A small-molecule ligand and the protein it binds are described below.
Small molecule (SMILES): Nc1ccn([C@H]2C[C@H](O)[C@@H](COP(=O)(O)O)O2)c(=O)n1

Binding-site contacts:
Ligand atom O3' contacts residue DA1 of chain 1.ZD at 1.6 Å.
Ligand atom C2' contacts residue PRO205 of chain 1.IA at 4.5 Å (hydrophobic).
Ligand atom O5' contacts residue DA1 of chain 1.ZD at 3.9 Å.
Ligand atom C5' contacts residue DA1 of chain 1.ZD at 3.6 Å.
Ligand atom C3' contacts residue DA1 of chain 1.ZD at 2.6 Å.
Ligand atom O3' contacts residue PRO205 of chain 1.IA at 4.1 Å.
Ligand atom C4' contacts residue DA1 of chain 1.ZD at 3.7 Å.
Ligand atom C2' contacts residue DA1 of chain 1.ZD at 3.7 Å.

Sequence of chain 1.IA:
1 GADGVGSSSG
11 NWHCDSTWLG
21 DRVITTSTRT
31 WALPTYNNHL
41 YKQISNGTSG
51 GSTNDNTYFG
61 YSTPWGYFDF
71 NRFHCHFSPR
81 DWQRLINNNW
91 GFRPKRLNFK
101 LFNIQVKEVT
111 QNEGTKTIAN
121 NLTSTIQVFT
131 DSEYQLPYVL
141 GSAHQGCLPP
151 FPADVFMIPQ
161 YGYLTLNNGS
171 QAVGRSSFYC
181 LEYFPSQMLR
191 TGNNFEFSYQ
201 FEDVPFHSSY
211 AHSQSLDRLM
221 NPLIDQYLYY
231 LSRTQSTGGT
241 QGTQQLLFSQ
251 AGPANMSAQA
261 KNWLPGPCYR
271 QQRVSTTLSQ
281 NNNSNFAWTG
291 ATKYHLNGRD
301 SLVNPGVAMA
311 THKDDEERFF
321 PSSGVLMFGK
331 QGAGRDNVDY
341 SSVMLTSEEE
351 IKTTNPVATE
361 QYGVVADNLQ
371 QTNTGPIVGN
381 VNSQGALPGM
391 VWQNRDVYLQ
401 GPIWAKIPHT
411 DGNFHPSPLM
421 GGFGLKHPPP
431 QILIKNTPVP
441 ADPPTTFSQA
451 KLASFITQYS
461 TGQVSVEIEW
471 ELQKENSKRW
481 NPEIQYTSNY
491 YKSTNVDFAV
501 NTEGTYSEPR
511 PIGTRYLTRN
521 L